A small-molecule ligand and the protein it binds are described below.
Small molecule (SMILES): CC(=O)N[C@H]1[C@H](O[C@H]2[C@H](O)[C@@H](NC(C)=O)CO[C@@H]2CO)O[C@H](CO)[C@@H](O[C@@H]2O[C@H](CO[C@H]3O[C@H](CO)[C@@H](O)[C@H](O)[C@@H]3O)[C@@H](O)[C@H](O[C@H]3O[C@H](CO)[C@@H](O)[C@H](O)[C@@H]3O[C@H]3O[C@H](CO)[C@@H](O)[C@H](O)[C@@H]3O)[C@@H]2O)[C@@H]1O

Binding-site contacts:
Ligand atom O4 contacts residue TRP80 of chain 3.A at 3.0 Å (h-bond).
Ligand atom O7 contacts residue ARG125 of chain 3.A at 3.0 Å (salt-bridge).
Ligand atom C1 contacts residue ASN45 of chain 3.A at 1.4 Å.
Ligand atom O7 contacts residue TRP87 of chain 3.A at 3.0 Å (h-bond).
Ligand atom C2 contacts residue THR78 of chain 3.A at 3.7 Å.
Ligand atom C6 contacts residue ASN79 of chain 3.A at 3.7 Å.
Ligand atom C2 contacts residue ASN79 of chain 3.A at 3.3 Å.
Ligand atom O6 contacts residue GLU50 of chain 3.A at 3.5 Å (salt-bridge).
Ligand atom O6 contacts residue ALA49 of chain 3.A at 3.6 Å.
Ligand atom C5 contacts residue TRP87 of chain 3.A at 3.6 Å (hydrophobic).
Ligand atom C3 contacts residue TRP53 of chain 3.A at 3.7 Å (hydrophobic).
Ligand atom N2 contacts residue TRP53 of chain 3.A at 3.4 Å.
Ligand atom O3 contacts residue ASP77 of chain 3.A at 3.6 Å.
Ligand atom O3 contacts residue THR78 of chain 3.A at 3.6 Å.
Ligand atom C7 contacts residue ASN45 of chain 3.A at 3.7 Å.
Ligand atom C8 contacts residue GLU50 of chain 3.A at 3.8 Å.
Ligand atom C2 contacts residue ASN45 of chain 3.A at 2.5 Å.
Ligand atom C5 contacts residue ASN45 of chain 3.A at 3.6 Å.
Ligand atom O6 contacts residue ARG125 of chain 3.A at 3.6 Å.
Ligand atom O2 contacts residue THR78 of chain 3.A at 3.5 Å.
Ligand atom O4 contacts residue ASN79 of chain 3.A at 3.6 Å.
Ligand atom O5 contacts residue ASN45 of chain 3.A at 2.3 Å (h-bond).
Ligand atom O3 contacts residue TRP87 of chain 3.A at 3.3 Å.
Ligand atom O2 contacts residue ASN79 of chain 3.A at 2.4 Å (h-bond).
Ligand atom O4 contacts residue ASP77 of chain 3.A at 2.7 Å (salt-bridge).
Ligand atom C3 contacts residue ASP77 of chain 3.A at 3.4 Å.
Ligand atom C8 contacts residue VAL132 of chain 3.A at 3.7 Å (hydrophobic).
Ligand atom C8 contacts residue THR128 of chain 3.A at 3.7 Å.
Ligand atom C2 contacts residue ASP77 of chain 3.A at 3.5 Å.
Ligand atom C3 contacts residue THR78 of chain 3.A at 3.7 Å.
Ligand atom O6 contacts residue THR78 of chain 3.A at 3.6 Å.
Ligand atom N2 contacts residue ASN45 of chain 3.A at 3.0 Å (h-bond).
Ligand atom C1 contacts residue TRP80 of chain 3.A at 3.6 Å (hydrophobic).
Ligand atom O3 contacts residue ASP77 of chain 3.A at 2.7 Å (salt-bridge).
Ligand atom O2 contacts residue TRP80 of chain 3.A at 3.2 Å (h-bond).
Ligand atom O3 contacts residue PRO75 of chain 3.A at 3.5 Å.
Ligand atom C4 contacts residue ASP77 of chain 3.A at 3.6 Å.
Ligand atom O4 contacts residue ASN79 of chain 3.A at 3.6 Å.
Ligand atom O5 contacts residue TRP80 of chain 3.A at 3.2 Å (h-bond).
Ligand atom O4 contacts residue ARG125 of chain 3.A at 3.5 Å (salt-bridge).

Sequence of chain 3.A:
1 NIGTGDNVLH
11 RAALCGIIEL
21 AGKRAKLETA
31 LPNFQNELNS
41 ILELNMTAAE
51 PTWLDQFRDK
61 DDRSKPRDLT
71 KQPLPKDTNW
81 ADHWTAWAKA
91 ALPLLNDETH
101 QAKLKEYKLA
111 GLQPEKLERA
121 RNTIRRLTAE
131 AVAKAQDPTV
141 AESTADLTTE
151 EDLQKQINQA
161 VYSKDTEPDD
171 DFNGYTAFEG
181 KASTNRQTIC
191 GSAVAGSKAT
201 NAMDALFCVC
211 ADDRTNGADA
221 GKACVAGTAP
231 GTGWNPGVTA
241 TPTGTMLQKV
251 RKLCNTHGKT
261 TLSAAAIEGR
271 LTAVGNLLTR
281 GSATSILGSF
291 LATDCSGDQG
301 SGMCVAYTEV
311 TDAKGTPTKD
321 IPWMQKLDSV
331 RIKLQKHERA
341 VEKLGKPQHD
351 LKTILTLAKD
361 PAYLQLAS